This protein binds this small molecule.
Small molecule (SMILES): Nc1ccnc(=O)[nH]1

Sequence of chain 3.A:
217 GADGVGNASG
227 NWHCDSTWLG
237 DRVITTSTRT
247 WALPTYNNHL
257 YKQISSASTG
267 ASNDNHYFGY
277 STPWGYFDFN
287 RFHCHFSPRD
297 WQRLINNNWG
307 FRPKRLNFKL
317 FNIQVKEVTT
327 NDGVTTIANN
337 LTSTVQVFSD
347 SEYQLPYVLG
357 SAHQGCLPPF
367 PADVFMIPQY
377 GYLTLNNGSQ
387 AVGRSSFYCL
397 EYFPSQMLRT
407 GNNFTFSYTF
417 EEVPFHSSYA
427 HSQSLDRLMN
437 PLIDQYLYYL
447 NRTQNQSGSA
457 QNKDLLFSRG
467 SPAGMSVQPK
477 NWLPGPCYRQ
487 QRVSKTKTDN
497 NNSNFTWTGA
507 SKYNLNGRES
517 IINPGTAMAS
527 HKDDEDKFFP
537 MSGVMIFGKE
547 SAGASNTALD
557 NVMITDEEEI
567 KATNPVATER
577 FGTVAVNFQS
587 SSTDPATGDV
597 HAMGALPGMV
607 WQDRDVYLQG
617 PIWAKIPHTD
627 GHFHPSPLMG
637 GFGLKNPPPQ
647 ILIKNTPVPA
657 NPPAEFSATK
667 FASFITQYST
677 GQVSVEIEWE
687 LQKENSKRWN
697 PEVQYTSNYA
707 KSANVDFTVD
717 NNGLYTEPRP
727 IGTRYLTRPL

Sequence of chain 3.D:
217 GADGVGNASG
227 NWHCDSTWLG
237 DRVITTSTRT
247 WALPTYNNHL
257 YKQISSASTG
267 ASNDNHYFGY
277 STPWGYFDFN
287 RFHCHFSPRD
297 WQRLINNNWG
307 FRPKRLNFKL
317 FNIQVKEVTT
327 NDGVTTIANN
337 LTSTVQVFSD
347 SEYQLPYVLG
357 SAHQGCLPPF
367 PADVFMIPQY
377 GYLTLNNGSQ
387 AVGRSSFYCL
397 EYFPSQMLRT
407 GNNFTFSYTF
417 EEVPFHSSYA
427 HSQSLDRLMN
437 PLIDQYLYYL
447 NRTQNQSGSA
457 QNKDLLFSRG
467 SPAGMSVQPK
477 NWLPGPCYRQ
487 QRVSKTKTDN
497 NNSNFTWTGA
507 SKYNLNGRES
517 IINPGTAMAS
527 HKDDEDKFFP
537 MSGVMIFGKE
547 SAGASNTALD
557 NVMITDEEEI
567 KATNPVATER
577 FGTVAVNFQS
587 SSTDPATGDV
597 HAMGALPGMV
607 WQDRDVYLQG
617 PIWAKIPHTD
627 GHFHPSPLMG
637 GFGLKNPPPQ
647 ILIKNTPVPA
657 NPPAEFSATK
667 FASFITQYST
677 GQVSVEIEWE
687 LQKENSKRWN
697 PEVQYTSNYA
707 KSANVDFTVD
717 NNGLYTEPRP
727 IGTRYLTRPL

Binding-site contacts:
Ligand atom C6 contacts residue PHE629 of chain 3.A at 4.0 Å (hydrophobic).
Ligand atom C2 contacts residue HIS628 of chain 3.A at 3.3 Å.
Ligand atom C6 contacts residue HIS628 of chain 3.A at 2.7 Å.
Ligand atom C2 contacts residue HIS630 of chain 3.D at 3.2 Å.
Ligand atom N3 contacts residue HIS628 of chain 3.A at 4.3 Å.
Ligand atom O2 contacts residue ASP626 of chain 3.A at 3.6 Å (salt-bridge).
Ligand atom C4 contacts residue HIS628 of chain 3.A at 4.5 Å.
Ligand atom C5 contacts residue PHE629 of chain 3.D at 4.0 Å (hydrophobic).
Ligand atom N1 contacts residue PHE629 of chain 3.A at 4.2 Å.
Ligand atom O2 contacts residue HIS630 of chain 3.D at 3.5 Å.
Ligand atom C5 contacts residue HIS628 of chain 3.A at 3.9 Å.
Ligand atom C4 contacts residue HIS630 of chain 3.D at 3.2 Å.
Ligand atom O2 contacts residue HIS628 of chain 3.A at 3.4 Å (h-bond).
Ligand atom C5 contacts residue HIS630 of chain 3.D at 4.3 Å.
Ligand atom N4 contacts residue HIS630 of chain 3.D at 3.0 Å.
Ligand atom N1 contacts residue HIS628 of chain 3.A at 2.3 Å (h-bond).
Ligand atom N4 contacts residue PHE629 of chain 3.D at 4.4 Å.
Ligand atom C2 contacts residue GLY627 of chain 3.A at 4.1 Å.
Ligand atom N3 contacts residue HIS630 of chain 3.D at 2.6 Å (h-bond).
Ligand atom O2 contacts residue GLY627 of chain 3.A at 3.4 Å.
Ligand atom N4 contacts residue PRO631 of chain 3.D at 4.4 Å.
Ligand atom N1 contacts residue HIS630 of chain 3.D at 4.2 Å.
Ligand atom N1 contacts residue TRP607 of chain 3.D at 4.5 Å.